A protein and the small-molecule ligand that binds it are described below.
Small molecule (SMILES): CC(=O)N[C@H]1[C@H](O[C@H]2[C@H](O)[C@@H](NC(C)=O)CO[C@@H]2CO)O[C@H](CO)[C@@H](O[C@@H]2O[C@H](CO[C@H]3O[C@H](CO)[C@@H](O)[C@H](O)[C@@H]3O)[C@@H](O)[C@H](O[C@H]3O[C@H](CO)[C@@H](O)[C@H](O)[C@@H]3O)[C@@H]2O)[C@@H]1O

Sequence of chain 1.C:
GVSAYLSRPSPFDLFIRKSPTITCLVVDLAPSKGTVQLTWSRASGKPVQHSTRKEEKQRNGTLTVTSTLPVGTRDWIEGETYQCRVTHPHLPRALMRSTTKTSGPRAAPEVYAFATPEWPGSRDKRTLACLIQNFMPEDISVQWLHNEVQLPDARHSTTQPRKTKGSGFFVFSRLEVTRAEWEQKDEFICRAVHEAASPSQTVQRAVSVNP

Binding-site contacts:
Ligand atom O5 contacts residue VAL37 of chain 1.C at 4.2 Å.
Ligand atom N2 contacts residue THR72 of chain 1.C at 4.0 Å.
Ligand atom O6 contacts residue LEU35 of chain 1.C at 4.2 Å.
Ligand atom O3 contacts residue VAL37 of chain 1.C at 4.1 Å.
Ligand atom O6 contacts residue TYR15 of chain 1.C at 2.8 Å (h-bond).
Ligand atom C4 contacts residue GLN170 of chain 1.C at 3.2 Å.
Ligand atom O4 contacts residue GLN170 of chain 1.C at 2.5 Å (h-bond).
Ligand atom C1 contacts residue THR72 of chain 1.C at 3.5 Å.
Ligand atom C6 contacts residue GLN68 of chain 1.C at 4.1 Å.
Ligand atom C1 contacts residue LEU35 of chain 1.C at 4.3 Å (hydrophobic).
Ligand atom O5 contacts residue LEU35 of chain 1.C at 3.9 Å.
Ligand atom C7 contacts residue ASN70 of chain 1.C at 3.7 Å.
Ligand atom O7 contacts residue THR74 of chain 1.C at 3.4 Å.
Ligand atom O6 contacts residue VAL37 of chain 1.C at 4.0 Å.
Ligand atom C1 contacts residue ASN70 of chain 1.C at 1.4 Å.
Ligand atom C3 contacts residue GLN170 of chain 1.C at 2.9 Å.
Ligand atom C3 contacts residue ASN70 of chain 1.C at 3.7 Å.
Ligand atom O3 contacts residue LEU39 of chain 1.C at 4.3 Å.
Ligand atom O3 contacts residue GLN170 of chain 1.C at 2.7 Å (h-bond).
Ligand atom C5 contacts residue LEU35 of chain 1.C at 4.2 Å (hydrophobic).
Ligand atom O3 contacts residue LEU35 of chain 1.C at 3.6 Å.
Ligand atom C4 contacts residue ASN70 of chain 1.C at 4.2 Å.
Ligand atom O6 contacts residue GLN68 of chain 1.C at 2.9 Å (h-bond).
Ligand atom C5 contacts residue ASN70 of chain 1.C at 3.6 Å.
Ligand atom C8 contacts residue LEU39 of chain 1.C at 3.8 Å (hydrophobic).
Ligand atom O5 contacts residue ASN70 of chain 1.C at 2.3 Å (h-bond).
Ligand atom N2 contacts residue LEU39 of chain 1.C at 4.0 Å.
Ligand atom C4 contacts residue LEU35 of chain 1.C at 4.3 Å (hydrophobic).
Ligand atom C5 contacts residue GLN68 of chain 1.C at 3.9 Å.
Ligand atom O5 contacts residue GLN68 of chain 1.C at 4.2 Å.
Ligand atom C3 contacts residue THR72 of chain 1.C at 4.2 Å.
Ligand atom C2 contacts residue ASN70 of chain 1.C at 2.5 Å.
Ligand atom C5 contacts residue GLN170 of chain 1.C at 4.3 Å.
Ligand atom C2 contacts residue THR72 of chain 1.C at 4.2 Å.
Ligand atom O7 contacts residue LEU35 of chain 1.C at 3.9 Å.
Ligand atom N2 contacts residue ASN70 of chain 1.C at 2.9 Å (h-bond).
Ligand atom C6 contacts residue TYR15 of chain 1.C at 3.6 Å (hydrophobic).
Ligand atom C7 contacts residue LEU39 of chain 1.C at 4.2 Å (hydrophobic).
Ligand atom C3 contacts residue VAL37 of chain 1.C at 4.2 Å (hydrophobic).
Ligand atom O7 contacts residue ASN70 of chain 1.C at 4.2 Å.